Binding-site contacts:
Ligand atom C2 contacts residue ASN279 of chain 1.B at 2.5 Å.
Ligand atom C7 contacts residue ASN279 of chain 1.B at 3.8 Å.
Ligand atom O5 contacts residue ASN279 of chain 1.B at 2.4 Å (h-bond).
Ligand atom C3 contacts residue ASN279 of chain 1.B at 3.8 Å.
Ligand atom C5 contacts residue ASN279 of chain 1.B at 3.7 Å.
Ligand atom N2 contacts residue ASN279 of chain 1.B at 2.9 Å (h-bond).
Ligand atom C1 contacts residue ASN279 of chain 1.B at 1.4 Å.
Ligand atom C4 contacts residue ASN279 of chain 1.B at 4.2 Å.
Ligand atom O7 contacts residue ASN279 of chain 1.B at 4.2 Å.

Sequence of chain 1.B:
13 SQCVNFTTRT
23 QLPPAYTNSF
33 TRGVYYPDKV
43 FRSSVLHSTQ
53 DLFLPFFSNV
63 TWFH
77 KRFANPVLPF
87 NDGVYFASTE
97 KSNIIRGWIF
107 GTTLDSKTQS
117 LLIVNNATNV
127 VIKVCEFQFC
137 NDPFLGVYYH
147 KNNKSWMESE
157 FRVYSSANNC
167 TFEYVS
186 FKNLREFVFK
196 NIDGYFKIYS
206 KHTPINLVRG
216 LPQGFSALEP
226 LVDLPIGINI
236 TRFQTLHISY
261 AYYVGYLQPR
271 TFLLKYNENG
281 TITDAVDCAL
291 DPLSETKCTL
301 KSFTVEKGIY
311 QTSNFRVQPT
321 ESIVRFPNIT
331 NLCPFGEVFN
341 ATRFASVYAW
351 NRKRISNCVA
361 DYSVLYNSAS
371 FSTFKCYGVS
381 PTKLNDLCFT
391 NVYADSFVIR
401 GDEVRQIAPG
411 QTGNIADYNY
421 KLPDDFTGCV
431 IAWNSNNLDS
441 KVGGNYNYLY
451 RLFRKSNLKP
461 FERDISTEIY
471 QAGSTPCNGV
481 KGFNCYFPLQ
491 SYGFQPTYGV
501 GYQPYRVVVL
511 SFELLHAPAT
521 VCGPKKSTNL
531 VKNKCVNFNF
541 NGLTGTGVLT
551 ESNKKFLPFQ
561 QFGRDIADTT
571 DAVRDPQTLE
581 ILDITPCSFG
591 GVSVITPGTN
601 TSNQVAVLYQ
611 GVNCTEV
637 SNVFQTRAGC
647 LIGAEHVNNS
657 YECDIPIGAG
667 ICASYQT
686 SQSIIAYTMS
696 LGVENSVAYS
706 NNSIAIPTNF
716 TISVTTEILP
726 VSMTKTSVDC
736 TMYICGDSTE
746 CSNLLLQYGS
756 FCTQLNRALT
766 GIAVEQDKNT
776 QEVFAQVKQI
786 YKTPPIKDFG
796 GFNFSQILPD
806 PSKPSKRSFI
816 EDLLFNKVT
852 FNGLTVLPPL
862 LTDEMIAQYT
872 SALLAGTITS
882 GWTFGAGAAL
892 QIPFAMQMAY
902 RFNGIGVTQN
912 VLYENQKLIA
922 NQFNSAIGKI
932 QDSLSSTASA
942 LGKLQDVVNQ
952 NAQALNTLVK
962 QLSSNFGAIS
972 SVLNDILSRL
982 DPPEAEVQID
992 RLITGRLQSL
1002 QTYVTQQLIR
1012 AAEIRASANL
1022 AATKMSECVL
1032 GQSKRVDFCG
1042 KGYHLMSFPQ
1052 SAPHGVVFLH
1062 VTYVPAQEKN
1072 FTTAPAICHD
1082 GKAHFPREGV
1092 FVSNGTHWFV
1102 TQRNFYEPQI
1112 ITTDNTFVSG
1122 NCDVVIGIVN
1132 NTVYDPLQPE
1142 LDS

The protein below binds the small molecule below.
Small molecule (SMILES): CC(=O)N[C@@H]1[C@@H](O)[C@H](O)[C@@H](CO)O[C@H]1O